A protein and the small-molecule ligand that binds it are described below.
Small molecule (SMILES): Nc1ncnc2c1ncn2[C@@H]1O[C@H](COP(=O)(O)OP(=O)(O)OP(O)(O)=S)[C@@H](O)[C@H]1O

Binding-site contacts:
Ligand atom O2G contacts residue LYS66 of chain 1.C at 2.6 Å (salt-bridge).
Ligand atom C3' contacts residue VAL23 of chain 1.C at 3.6 Å (hydrophobic).
Ligand atom O3' contacts residue ARG27 of chain 1.C at 3.3 Å (salt-bridge).
Ligand atom N1 contacts residue ILE35 of chain 1.C at 3.4 Å.
Ligand atom O2G contacts residue PRO62 of chain 1.C at 3.7 Å.
Ligand atom O4' contacts residue ARG214 of chain 1.C at 3.7 Å.
Ligand atom O1A contacts residue MG1 of chain 1.M at 3.6 Å.
Ligand atom O2A contacts residue LYS66 of chain 1.C at 3.6 Å.
Ligand atom O2G contacts residue ASN156 of chain 1.C at 3.3 Å (h-bond).
Ligand atom N6 contacts residue LEU34 of chain 1.C at 3.6 Å.
Ligand atom PG contacts residue LYS66 of chain 1.C at 3.7 Å.
Ligand atom O3A contacts residue GLY63 of chain 1.C at 3.6 Å (h-bond).
Ligand atom S1G contacts residue PRO62 of chain 1.C at 3.6 Å.
Ligand atom O3B contacts residue LYS66 of chain 1.C at 3.6 Å.
Ligand atom O1B contacts residue MG1 of chain 1.M at 2.4 Å.
Ligand atom O3B contacts residue GLY63 of chain 1.C at 3.2 Å (h-bond).
Ligand atom O3' contacts residue VAL23 of chain 1.C at 2.5 Å (h-bond).
Ligand atom N7 contacts residue GLY63 of chain 1.C at 3.4 Å (h-bond).
Ligand atom C8 contacts residue GLY63 of chain 1.C at 3.2 Å.
Ligand atom O2' contacts residue VAL23 of chain 1.C at 3.1 Å (h-bond).
Ligand atom S1G contacts residue ARG214 of chain 1.C at 2.8 Å (salt-bridge).
Ligand atom O2A contacts residue GLY65 of chain 1.C at 3.3 Å.
Ligand atom C2' contacts residue TYR26 of chain 1.C at 3.4 Å (hydrophobic).
Ligand atom O2B contacts residue LYS66 of chain 1.C at 2.8 Å (salt-bridge).
Ligand atom N6 contacts residue THR64 of chain 1.C at 3.6 Å.
Ligand atom O3G contacts residue MG1 of chain 1.M at 2.8 Å.
Ligand atom O2B contacts residue THR67 of chain 1.C at 3.7 Å.
Ligand atom O1A contacts residue ARG27 of chain 1.C at 3.6 Å.
Ligand atom O2' contacts residue TYR26 of chain 1.C at 2.5 Å (h-bond).
Ligand atom N1 contacts residue LEU34 of chain 1.C at 3.7 Å.
Ligand atom N7 contacts residue THR64 of chain 1.C at 3.2 Å (h-bond).
Ligand atom PB contacts residue MG1 of chain 1.M at 3.7 Å.
Ligand atom O3G contacts residue THR67 of chain 1.C at 3.5 Å (h-bond).
Ligand atom O3B contacts residue PRO62 of chain 1.C at 3.5 Å.
Ligand atom O1B contacts residue THR67 of chain 1.C at 2.5 Å (h-bond).
Ligand atom C4' contacts residue VAL23 of chain 1.C at 3.7 Å (hydrophobic).
Ligand atom N9 contacts residue MET213 of chain 1.C at 3.5 Å.
Ligand atom O2A contacts residue SER68 of chain 1.C at 2.9 Å (h-bond).
Ligand atom N7 contacts residue GLY65 of chain 1.C at 3.3 Å (h-bond).
Ligand atom O2B contacts residue GLY65 of chain 1.C at 3.0 Å (h-bond).

Sequence of chain 1.C:
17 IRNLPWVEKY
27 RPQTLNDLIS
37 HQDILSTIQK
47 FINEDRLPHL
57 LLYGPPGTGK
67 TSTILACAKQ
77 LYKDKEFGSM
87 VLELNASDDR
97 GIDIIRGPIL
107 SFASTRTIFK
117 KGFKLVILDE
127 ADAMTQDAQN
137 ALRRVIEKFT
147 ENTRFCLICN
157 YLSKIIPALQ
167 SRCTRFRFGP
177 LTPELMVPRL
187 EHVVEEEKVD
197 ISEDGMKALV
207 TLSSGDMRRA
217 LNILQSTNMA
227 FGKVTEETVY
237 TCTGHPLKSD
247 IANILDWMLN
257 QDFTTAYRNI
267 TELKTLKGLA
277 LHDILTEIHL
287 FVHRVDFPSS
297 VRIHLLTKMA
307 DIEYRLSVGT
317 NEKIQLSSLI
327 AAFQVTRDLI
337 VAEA